Sequence of chain 23.A:
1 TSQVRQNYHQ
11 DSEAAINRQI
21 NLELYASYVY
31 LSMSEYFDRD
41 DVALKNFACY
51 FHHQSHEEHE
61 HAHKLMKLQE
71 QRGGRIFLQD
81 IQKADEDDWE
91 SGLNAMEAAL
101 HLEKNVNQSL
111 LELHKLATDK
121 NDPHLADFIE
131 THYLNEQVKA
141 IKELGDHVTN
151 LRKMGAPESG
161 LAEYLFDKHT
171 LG

This small molecule binds to this protein.
Small molecule (SMILES): CC(=O)NCCNc1cccc2c(S(=O)(=O)O)cccc12

Binding-site contacts:
Ligand atom C3 contacts residue HIS53 of chain 23.A at 4.0 Å.
Ligand atom C10 contacts residue HIS53 of chain 23.A at 3.4 Å.
Ligand atom C1 contacts residue HIS53 of chain 23.A at 4.4 Å.
Ligand atom C2' contacts residue CYS49 of chain 23.A at 2.8 Å (hydrophobic).
Ligand atom C5' contacts residue HIS53 of chain 23.A at 4.2 Å.
Ligand atom O2' contacts residue HIS52 of chain 23.A at 2.7 Å (h-bond).
Ligand atom O2S contacts residue HIS56 of chain 23.A at 4.4 Å.
Ligand atom O3S contacts residue HIS56 of chain 23.A at 3.4 Å.
Ligand atom C1' contacts residue CYS49 of chain 23.A at 1.8 Å (hydrophobic).
Ligand atom N6' contacts residue HIS53 of chain 23.A at 3.8 Å.
Ligand atom C7 contacts residue HIS53 of chain 23.A at 4.2 Å.
Ligand atom C2 contacts residue HIS53 of chain 23.A at 4.4 Å.
Ligand atom C4 contacts residue HIS53 of chain 23.A at 3.5 Å.
Ligand atom C6 contacts residue HIS53 of chain 23.A at 3.8 Å.
Ligand atom N3' contacts residue CYS49 of chain 23.A at 3.1 Å (h-bond).
Ligand atom C9 contacts residue HIS53 of chain 23.A at 4.0 Å.
Ligand atom C2' contacts residue HIS52 of chain 23.A at 3.9 Å.
Ligand atom C5 contacts residue HIS53 of chain 23.A at 3.7 Å.
Ligand atom C6 contacts residue HIS52 of chain 23.A at 3.6 Å.
Ligand atom O2' contacts residue CYS49 of chain 23.A at 3.9 Å.
Ligand atom C7 contacts residue HIS56 of chain 23.A at 3.8 Å.
Ligand atom C7 contacts residue HIS52 of chain 23.A at 3.6 Å.
Ligand atom C5' contacts residue CYS49 of chain 23.A at 3.8 Å (hydrophobic).
Ligand atom C4' contacts residue CYS49 of chain 23.A at 4.5 Å (hydrophobic).
Ligand atom C8 contacts residue HIS56 of chain 23.A at 3.9 Å.